Sequence of chain 2.A:
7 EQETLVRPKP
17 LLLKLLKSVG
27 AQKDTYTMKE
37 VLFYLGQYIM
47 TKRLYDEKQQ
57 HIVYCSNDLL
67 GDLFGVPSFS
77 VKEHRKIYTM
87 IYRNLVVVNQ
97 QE

This small molecule binds to this protein.
Small molecule (SMILES): CC(C)C[C@@H]1NC(=O)[C@H](Cc2c[nH]c3cc(Cl)ccc23)NC(=O)[C@H](CCC(=O)O)NC(=O)[C@H](Cc2ccccc2)NC(=O)[C@@H]2CCCN2C(=O)[C@H]2CCCN2C(=O)[C@H](Cc2ccccc2)NC(=O)[C@H](CCC(=O)O)NC(=O)[C@H](CC2=c3ccccc3=NC2)NC(=O)[C@H](CC(=O)O)NC1=O

Binding-site contacts:
Ligand atom CD1 contacts residue GLN56 of chain 2.A at 3.3 Å.
Ligand atom CE2 contacts residue LEU38 of chain 2.A at 3.8 Å (hydrophobic).
Ligand atom CE2 contacts residue GLY42 of chain 2.A at 3.8 Å.
Ligand atom CLL contacts residue PHE75 of chain 2.A at 3.7 Å.
Ligand atom CD1 contacts residue PHE39 of chain 2.A at 3.6 Å (hydrophobic).
Ligand atom NE1 contacts residue PHE39 of chain 2.A at 3.7 Å.
Ligand atom NE1 contacts residue LEU38 of chain 2.A at 2.7 Å (h-bond).
Ligand atom O contacts residue VAL77 of chain 2.A at 3.8 Å.
Ligand atom CH2 contacts residue ILE45 of chain 2.A at 3.6 Å (hydrophobic).
Ligand atom O contacts residue GLN56 of chain 2.A at 3.4 Å.
Ligand atom CE1 contacts residue ILE45 of chain 2.A at 3.8 Å (hydrophobic).
Ligand atom CE2 contacts residue ILE45 of chain 2.A at 3.6 Å (hydrophobic).
Ligand atom CZ3 contacts residue LEU38 of chain 2.A at 3.8 Å (hydrophobic).
Ligand atom CE1 contacts residue GLN43 of chain 2.A at 3.4 Å.
Ligand atom CZ2 contacts residue LYS35 of chain 2.A at 3.2 Å.
Ligand atom CH2 contacts residue LYS35 of chain 2.A at 3.6 Å.
Ligand atom CZ3 contacts residue ILE45 of chain 2.A at 3.4 Å (hydrophobic).
Ligand atom CE1 contacts residue PHE39 of chain 2.A at 3.6 Å (hydrophobic).
Ligand atom NE1 contacts residue GLY42 of chain 2.A at 3.4 Å (h-bond).
Ligand atom CE3 contacts residue VAL77 of chain 2.A at 3.8 Å (hydrophobic).
Ligand atom CLL contacts residue PHE70 of chain 2.A at 3.4 Å.
Ligand atom CD1 contacts residue GLY42 of chain 2.A at 3.5 Å.
Ligand atom CZ contacts residue ILE45 of chain 2.A at 3.4 Å (hydrophobic).
Ligand atom CD1 contacts residue TYR51 of chain 2.A at 3.5 Å (hydrophobic).
Ligand atom CD1 contacts residue LEU38 of chain 2.A at 3.7 Å (hydrophobic).
Ligand atom CB contacts residue MET46 of chain 2.A at 3.7 Å (hydrophobic).
Ligand atom CD1 contacts residue LEU38 of chain 2.A at 3.5 Å (hydrophobic).
Ligand atom CE2 contacts residue PHE39 of chain 2.A at 3.8 Å (hydrophobic).
Ligand atom CE1 contacts residue TYR51 of chain 2.A at 3.7 Å (hydrophobic).
Ligand atom CE2 contacts residue LYS35 of chain 2.A at 3.6 Å.
Ligand atom CE2 contacts residue GLY42 of chain 2.A at 3.7 Å.
Ligand atom CZ contacts residue PHE39 of chain 2.A at 3.7 Å (hydrophobic).
Ligand atom CE1 contacts residue VAL77 of chain 2.A at 3.7 Å (hydrophobic).
Ligand atom CD2 contacts residue PHE39 of chain 2.A at 3.8 Å (hydrophobic).
Ligand atom CLL contacts residue ILE83 of chain 2.A at 3.6 Å.
Ligand atom NE1 contacts residue LYS35 of chain 2.A at 3.3 Å (salt-bridge).
Ligand atom CG contacts residue GLY42 of chain 2.A at 3.8 Å.
Ligand atom CG contacts residue PHE39 of chain 2.A at 3.7 Å (hydrophobic).
Ligand atom CD2 contacts residue HIS80 of chain 2.A at 3.7 Å.
Ligand atom CE1 contacts residue GLN56 of chain 2.A at 3.5 Å.